Binding-site contacts:
Ligand atom N2 contacts residue ASN104 of chain 1.A at 3.6 Å.
Ligand atom C3 contacts residue ASN104 of chain 1.A at 3.8 Å.
Ligand atom C1 contacts residue ASN104 of chain 1.A at 1.5 Å.
Ligand atom O6 contacts residue THR106 of chain 1.A at 2.8 Å (h-bond).
Ligand atom C6 contacts residue THR106 of chain 1.A at 4.0 Å.
Ligand atom C4 contacts residue ASN104 of chain 1.A at 3.4 Å.
Ligand atom C2 contacts residue ASN104 of chain 1.A at 2.7 Å.
Ligand atom C6 contacts residue ASN104 of chain 1.A at 3.3 Å.
Ligand atom O5 contacts residue ASN104 of chain 1.A at 2.5 Å (h-bond).
Ligand atom O6 contacts residue GLY105 of chain 1.A at 2.7 Å (h-bond).
Ligand atom C6 contacts residue GLY105 of chain 1.A at 3.3 Å.
Ligand atom O6 contacts residue ASN104 of chain 1.A at 4.2 Å.
Ligand atom C5 contacts residue ASN104 of chain 1.A at 3.3 Å.

This protein binds this small molecule.
Small molecule (SMILES): CC(=O)N[C@@H]1[C@@H](O)[C@H](O)[C@@H](CO)O[C@H]1O

Sequence of chain 1.A:
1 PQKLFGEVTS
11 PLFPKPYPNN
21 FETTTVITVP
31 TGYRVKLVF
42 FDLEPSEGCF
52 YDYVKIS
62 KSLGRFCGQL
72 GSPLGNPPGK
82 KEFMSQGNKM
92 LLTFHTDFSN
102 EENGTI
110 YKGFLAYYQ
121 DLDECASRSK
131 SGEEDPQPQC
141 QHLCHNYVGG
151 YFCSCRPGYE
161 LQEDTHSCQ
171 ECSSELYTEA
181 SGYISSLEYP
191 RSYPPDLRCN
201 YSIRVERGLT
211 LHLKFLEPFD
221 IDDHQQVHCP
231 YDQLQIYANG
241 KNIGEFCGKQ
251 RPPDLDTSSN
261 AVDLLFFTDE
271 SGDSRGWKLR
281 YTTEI